This small molecule binds to this protein.
Small molecule (SMILES): Cc1noc(C)c1-c1cc(S(=O)(=O)NC2CCCC2)c2cccnc2c1

Binding-site contacts:
Ligand atom C04 contacts residue LEU40 of chain 1.B at 4.1 Å (hydrophobic).
Ligand atom C20 contacts residue MET97 of chain 1.B at 4.0 Å (hydrophobic).
Ligand atom C26 contacts residue TRP29 of chain 1.B at 4.0 Å (hydrophobic).
Ligand atom C21 contacts residue TRP29 of chain 1.B at 3.7 Å (hydrophobic).
Ligand atom C17 contacts residue LEU42 of chain 1.B at 3.7 Å (hydrophobic).
Ligand atom O10 contacts residue LEU40 of chain 1.B at 3.8 Å.
Ligand atom C16 contacts residue PRO30 of chain 1.B at 3.6 Å (hydrophobic).
Ligand atom C25 contacts residue TRP29 of chain 1.B at 3.6 Å (hydrophobic).
Ligand atom C21 contacts residue PRO30 of chain 1.B at 4.0 Å (hydrophobic).
Ligand atom C25 contacts residue LEU40 of chain 1.B at 4.1 Å (hydrophobic).
Ligand atom C02 contacts residue PRO30 of chain 1.B at 3.6 Å (hydrophobic).
Ligand atom N14 contacts residue VAL35 of chain 1.B at 4.0 Å.
Ligand atom C12 contacts residue VAL35 of chain 1.B at 4.0 Å (hydrophobic).
Ligand atom C24 contacts residue PRO30 of chain 1.B at 4.0 Å (hydrophobic).
Ligand atom C15 contacts residue VAL35 of chain 1.B at 3.8 Å (hydrophobic).
Ligand atom C22 contacts residue ILE94 of chain 1.B at 3.8 Å (hydrophobic).
Ligand atom N14 contacts residue ASN88 of chain 1.B at 3.7 Å.
Ligand atom C21 contacts residue MET97 of chain 1.B at 3.7 Å (hydrophobic).
Ligand atom C07 contacts residue VAL35 of chain 1.B at 3.9 Å (hydrophobic).
Ligand atom N14 contacts residue CYS84 of chain 1.B at 3.9 Å.
Ligand atom C01 contacts residue LEU40 of chain 1.B at 3.8 Å (hydrophobic).
Ligand atom C12 contacts residue ASN88 of chain 1.B at 3.8 Å.
Ligand atom C21 contacts residue ILE94 of chain 1.B at 4.1 Å (hydrophobic).
Ligand atom C02 contacts residue LEU40 of chain 1.B at 4.0 Å (hydrophobic).
Ligand atom C06 contacts residue LEU40 of chain 1.B at 3.7 Å (hydrophobic).
Ligand atom C17 contacts residue TYR87 of chain 1.B at 3.9 Å (hydrophobic).
Ligand atom C17 contacts residue ASN88 of chain 1.B at 3.5 Å.
Ligand atom O13 contacts residue TYR45 of chain 1.B at 4.0 Å.
Ligand atom C22 contacts residue TRP29 of chain 1.B at 3.8 Å (hydrophobic).
Ligand atom C22 contacts residue PRO30 of chain 1.B at 3.9 Å (hydrophobic).
Ligand atom C05 contacts residue LEU40 of chain 1.B at 3.8 Å (hydrophobic).
Ligand atom C24 contacts residue TRP29 of chain 1.B at 4.0 Å (hydrophobic).
Ligand atom O13 contacts residue VAL35 of chain 1.B at 4.1 Å.
Ligand atom C16 contacts residue PHE31 of chain 1.B at 3.5 Å (hydrophobic).
Ligand atom C01 contacts residue PRO30 of chain 1.B at 3.8 Å (hydrophobic).
Ligand atom C26 contacts residue LEU40 of chain 1.B at 3.8 Å (hydrophobic).
Ligand atom O13 contacts residue ASN88 of chain 1.B at 3.1 Å (h-bond).
Ligand atom C16 contacts residue ILE94 of chain 1.B at 3.9 Å (hydrophobic).
Ligand atom N23 contacts residue PRO30 of chain 1.B at 3.4 Å (h-bond).
Ligand atom C15 contacts residue ILE94 of chain 1.B at 4.0 Å (hydrophobic).

Sequence of chain 1.B:
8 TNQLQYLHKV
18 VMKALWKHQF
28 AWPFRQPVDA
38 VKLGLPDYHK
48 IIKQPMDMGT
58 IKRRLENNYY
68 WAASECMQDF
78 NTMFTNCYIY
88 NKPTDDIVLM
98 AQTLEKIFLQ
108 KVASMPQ